This protein binds this small molecule.
Small molecule (SMILES): C[C@]12CCC(=O)C[C@@H]1CC[C@@H]1[C@@H]2CC[C@]2(C)C(c3cccnc3)=CC[C@@H]12

Binding-site contacts:
Ligand atom C09 contacts residue THR288 of chain 1.C at 4.2 Å.
Ligand atom C17 contacts residue VAL465 of chain 1.C at 4.0 Å (hydrophobic).
Ligand atom C08 contacts residue ALA284 of chain 1.C at 3.8 Å (hydrophobic).
Ligand atom N13 contacts residue THR288 of chain 1.C at 3.7 Å.
Ligand atom C24 contacts residue ASN184 of chain 1.C at 3.8 Å.
Ligand atom C10 contacts residue THR288 of chain 1.C at 4.1 Å.
Ligand atom C23 contacts residue ASN184 of chain 1.C at 3.8 Å.
Ligand atom C11 contacts residue VAL348 of chain 1.C at 3.9 Å (hydrophobic).
Ligand atom O25 contacts residue ILE187 of chain 1.C at 3.4 Å.
Ligand atom C05 contacts residue ASP280 of chain 1.C at 4.2 Å.
Ligand atom N13 contacts residue HEM1 of chain 1.I at 2.4 Å.
Ligand atom C12 contacts residue HEM1 of chain 1.I at 3.2 Å.
Ligand atom C03 contacts residue ASP280 of chain 1.C at 3.6 Å.
Ligand atom C23 contacts residue ILE188 of chain 1.C at 3.8 Å (hydrophobic).
Ligand atom C14 contacts residue HEM1 of chain 1.I at 3.2 Å.
Ligand atom O25 contacts residue ASN184 of chain 1.C at 3.0 Å (h-bond).
Ligand atom C07 contacts residue ALA95 of chain 1.C at 3.5 Å (hydrophobic).
Ligand atom C23 contacts residue ILE187 of chain 1.C at 4.0 Å (hydrophobic).
Ligand atom C02 contacts residue ARG221 of chain 1.C at 4.1 Å.
Ligand atom C24 contacts residue ILE187 of chain 1.C at 3.8 Å (hydrophobic).
Ligand atom C22 contacts residue ILE188 of chain 1.C at 3.8 Å (hydrophobic).
Ligand atom C26 contacts residue ILE187 of chain 1.C at 4.1 Å (hydrophobic).
Ligand atom C11 contacts residue THR288 of chain 1.C at 3.9 Å.
Ligand atom C10 contacts residue VAL464 of chain 1.C at 4.2 Å (hydrophobic).
Ligand atom C14 contacts residue ALA284 of chain 1.C at 3.8 Å (hydrophobic).
Ligand atom C06 contacts residue ALA95 of chain 1.C at 3.5 Å (hydrophobic).
Ligand atom O25 contacts residue TYR183 of chain 1.C at 3.7 Å.
Ligand atom C18 contacts residue VAL464 of chain 1.C at 4.0 Å (hydrophobic).
Ligand atom C14 contacts residue THR288 of chain 1.C at 4.0 Å.
Ligand atom C05 contacts residue ALA284 of chain 1.C at 4.2 Å (hydrophobic).
Ligand atom C10 contacts residue VAL465 of chain 1.C at 4.2 Å (hydrophobic).
Ligand atom C12 contacts residue VAL348 of chain 1.C at 4.0 Å (hydrophobic).
Ligand atom C07 contacts residue ALA284 of chain 1.C at 4.0 Å (hydrophobic).
Ligand atom C26 contacts residue ARG221 of chain 1.C at 4.0 Å.
Ligand atom C02 contacts residue ASP280 of chain 1.C at 4.2 Å.
Ligand atom C21 contacts residue ILE187 of chain 1.C at 4.0 Å (hydrophobic).
Ligand atom C12 contacts residue THR288 of chain 1.C at 3.7 Å.
Ligand atom C16 contacts residue PHE96 of chain 1.C at 3.5 Å (hydrophobic).
Ligand atom C16 contacts residue VAL464 of chain 1.C at 3.6 Å (hydrophobic).
Ligand atom C09 contacts residue ALA284 of chain 1.C at 4.2 Å (hydrophobic).

Sequence of chain 1.C:
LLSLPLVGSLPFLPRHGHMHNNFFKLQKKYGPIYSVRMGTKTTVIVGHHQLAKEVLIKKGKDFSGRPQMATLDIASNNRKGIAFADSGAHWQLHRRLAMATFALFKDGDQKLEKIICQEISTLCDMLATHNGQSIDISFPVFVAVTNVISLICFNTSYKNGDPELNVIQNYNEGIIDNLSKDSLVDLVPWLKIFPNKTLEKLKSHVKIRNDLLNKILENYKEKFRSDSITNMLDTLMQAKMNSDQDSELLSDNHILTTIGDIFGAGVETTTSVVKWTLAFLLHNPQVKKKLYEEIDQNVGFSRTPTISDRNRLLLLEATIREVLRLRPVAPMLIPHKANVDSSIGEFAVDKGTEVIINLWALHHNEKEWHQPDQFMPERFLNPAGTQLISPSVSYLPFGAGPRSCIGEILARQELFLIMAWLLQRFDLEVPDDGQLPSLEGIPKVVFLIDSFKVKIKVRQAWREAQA